Sequence of chain 1.A:
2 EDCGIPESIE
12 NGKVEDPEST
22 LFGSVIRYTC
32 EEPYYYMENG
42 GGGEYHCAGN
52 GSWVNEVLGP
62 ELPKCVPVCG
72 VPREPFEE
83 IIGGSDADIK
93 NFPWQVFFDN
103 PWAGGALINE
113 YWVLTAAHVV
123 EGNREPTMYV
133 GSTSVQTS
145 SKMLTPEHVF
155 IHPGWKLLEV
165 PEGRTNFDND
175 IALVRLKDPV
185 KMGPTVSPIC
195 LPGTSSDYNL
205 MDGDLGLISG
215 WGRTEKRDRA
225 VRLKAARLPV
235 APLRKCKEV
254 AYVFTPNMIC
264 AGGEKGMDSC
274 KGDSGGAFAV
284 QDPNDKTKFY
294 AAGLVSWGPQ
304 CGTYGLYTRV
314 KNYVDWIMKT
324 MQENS

Binding-site contacts:
Ligand atom C7 contacts residue SER53 of chain 1.A at 3.6 Å.
Ligand atom C2 contacts residue ASN51 of chain 1.A at 2.4 Å.
Ligand atom O2 contacts residue ALA49 of chain 1.A at 3.4 Å.
Ligand atom C3 contacts residue HIS47 of chain 1.A at 3.8 Å.
Ligand atom C3 contacts residue ASN51 of chain 1.A at 3.8 Å.
Ligand atom O7 contacts residue PRO61 of chain 1.A at 4.4 Å.
Ligand atom C1 contacts residue ASN51 of chain 1.A at 1.4 Å.
Ligand atom O7 contacts residue ASN51 of chain 1.A at 3.0 Å (h-bond).
Ligand atom C5 contacts residue VAL55 of chain 1.A at 4.1 Å (hydrophobic).
Ligand atom C2 contacts residue SER53 of chain 1.A at 3.9 Å.
Ligand atom N2 contacts residue ASN51 of chain 1.A at 2.9 Å (h-bond).
Ligand atom O5 contacts residue ASN51 of chain 1.A at 2.3 Å (h-bond).
Ligand atom C1 contacts residue SER53 of chain 1.A at 4.0 Å.
Ligand atom C5 contacts residue ASN51 of chain 1.A at 3.6 Å.
Ligand atom C8 contacts residue ASN51 of chain 1.A at 4.3 Å.
Ligand atom C7 contacts residue ASN51 of chain 1.A at 3.2 Å.
Ligand atom O6 contacts residue PRO61 of chain 1.A at 4.2 Å.
Ligand atom C3 contacts residue SER53 of chain 1.A at 4.4 Å.
Ligand atom C2 contacts residue PRO61 of chain 1.A at 4.0 Å (hydrophobic).
Ligand atom O4 contacts residue PRO61 of chain 1.A at 3.5 Å.
Ligand atom N2 contacts residue SER53 of chain 1.A at 3.0 Å (h-bond).
Ligand atom O3 contacts residue HIS47 of chain 1.A at 3.0 Å (h-bond).
Ligand atom O2 contacts residue ASN51 of chain 1.A at 4.1 Å.
Ligand atom O3 contacts residue ALA49 of chain 1.A at 3.2 Å.
Ligand atom O6 contacts residue VAL55 of chain 1.A at 4.1 Å.
Ligand atom C3 contacts residue PRO61 of chain 1.A at 4.1 Å (hydrophobic).
Ligand atom C3 contacts residue ALA49 of chain 1.A at 3.7 Å (hydrophobic).
Ligand atom O5 contacts residue PRO61 of chain 1.A at 3.7 Å.
Ligand atom C2 contacts residue ALA49 of chain 1.A at 4.1 Å (hydrophobic).
Ligand atom C4 contacts residue HIS47 of chain 1.A at 4.1 Å.
Ligand atom C5 contacts residue VAL55 of chain 1.A at 4.4 Å (hydrophobic).
Ligand atom C8 contacts residue SER53 of chain 1.A at 3.5 Å.
Ligand atom O3 contacts residue PRO61 of chain 1.A at 4.0 Å.
Ligand atom C4 contacts residue ASN51 of chain 1.A at 4.2 Å.
Ligand atom C7 contacts residue GLY60 of chain 1.A at 4.3 Å.
Ligand atom O7 contacts residue GLY60 of chain 1.A at 3.3 Å.
Ligand atom C1 contacts residue PRO61 of chain 1.A at 4.0 Å (hydrophobic).

A protein and the small-molecule ligand that binds it are described below.
Small molecule (SMILES): CC(=O)N[C@H]1[C@H](O[C@H]2[C@H](O)[C@@H](NC(C)=O)CO[C@@H]2CO[C@@H]2O[C@@H](C)[C@@H](O)[C@@H](O)[C@@H]2O)O[C@H](CO)[C@@H](O[C@@H]2O[C@H](CO)[C@@H](O)[C@H](O)[C@@H]2O)[C@@H]1O